Binding-site contacts:
Ligand atom C1 contacts residue ASN722 of chain 1.B at 1.4 Å.
Ligand atom C8 contacts residue GLN711 of chain 1.B at 3.3 Å.
Ligand atom C4 contacts residue ASN722 of chain 1.B at 4.2 Å.
Ligand atom C7 contacts residue ASN722 of chain 1.B at 3.2 Å.
Ligand atom N2 contacts residue ASN722 of chain 1.B at 2.9 Å (h-bond).
Ligand atom C2 contacts residue ASN722 of chain 1.B at 2.5 Å.
Ligand atom C3 contacts residue ASN722 of chain 1.B at 3.8 Å.
Ligand atom C8 contacts residue ASN722 of chain 1.B at 4.2 Å.
Ligand atom O5 contacts residue ASN722 of chain 1.B at 2.4 Å (h-bond).
Ligand atom C5 contacts residue ASN722 of chain 1.B at 3.7 Å.
Ligand atom O7 contacts residue ASN722 of chain 1.B at 3.1 Å (h-bond).

Sequence of chain 1.B:
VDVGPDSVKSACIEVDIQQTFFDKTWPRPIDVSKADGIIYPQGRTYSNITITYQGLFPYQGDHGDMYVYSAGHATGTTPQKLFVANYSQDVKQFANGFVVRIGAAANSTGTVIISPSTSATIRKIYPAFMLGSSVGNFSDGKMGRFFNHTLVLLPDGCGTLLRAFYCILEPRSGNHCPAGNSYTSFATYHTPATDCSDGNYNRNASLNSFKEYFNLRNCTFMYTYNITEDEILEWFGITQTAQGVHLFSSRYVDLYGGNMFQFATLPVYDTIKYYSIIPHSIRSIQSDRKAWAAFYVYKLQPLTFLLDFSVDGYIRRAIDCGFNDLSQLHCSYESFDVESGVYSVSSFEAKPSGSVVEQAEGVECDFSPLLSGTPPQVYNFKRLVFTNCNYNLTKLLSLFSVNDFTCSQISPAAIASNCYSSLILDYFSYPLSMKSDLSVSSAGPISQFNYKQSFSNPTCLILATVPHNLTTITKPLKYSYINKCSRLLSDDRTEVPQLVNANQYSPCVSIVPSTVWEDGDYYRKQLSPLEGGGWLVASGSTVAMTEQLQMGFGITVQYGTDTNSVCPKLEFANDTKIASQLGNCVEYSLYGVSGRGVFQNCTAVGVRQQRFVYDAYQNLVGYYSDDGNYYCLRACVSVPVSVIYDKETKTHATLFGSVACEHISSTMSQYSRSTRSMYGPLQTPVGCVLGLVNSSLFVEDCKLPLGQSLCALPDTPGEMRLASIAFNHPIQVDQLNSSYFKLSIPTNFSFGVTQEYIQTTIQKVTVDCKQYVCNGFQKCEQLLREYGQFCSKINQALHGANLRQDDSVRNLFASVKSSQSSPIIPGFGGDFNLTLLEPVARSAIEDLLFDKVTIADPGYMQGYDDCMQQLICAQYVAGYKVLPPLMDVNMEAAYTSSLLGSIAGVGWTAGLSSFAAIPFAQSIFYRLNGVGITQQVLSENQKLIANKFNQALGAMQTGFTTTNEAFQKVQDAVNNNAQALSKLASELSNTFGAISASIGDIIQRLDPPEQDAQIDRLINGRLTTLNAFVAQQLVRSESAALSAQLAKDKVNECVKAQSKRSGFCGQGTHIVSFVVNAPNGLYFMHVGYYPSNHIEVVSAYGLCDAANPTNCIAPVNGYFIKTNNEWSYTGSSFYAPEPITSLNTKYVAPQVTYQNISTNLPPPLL

This protein binds this small molecule.
Small molecule (SMILES): CC(=O)N[C@@H]1[C@@H](O)[C@H](O)[C@@H](CO)O[C@H]1O